A small-molecule ligand and the protein it binds are described below.
Small molecule (SMILES): Nc1ncnc2c1ncn2[C@H]1C[C@H](O)[C@@H](COP(=O)(O)O)O1

Sequence of chain 2.A:
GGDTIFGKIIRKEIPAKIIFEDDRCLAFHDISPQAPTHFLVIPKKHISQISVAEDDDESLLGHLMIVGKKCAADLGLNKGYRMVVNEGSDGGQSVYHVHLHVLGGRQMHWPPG

Binding-site contacts:
Ligand atom C2' contacts residue ASP46 of chain 2.A at 3.5 Å.
Ligand atom O3' contacts residue ASP46 of chain 2.A at 2.6 Å (salt-bridge).
Ligand atom N1 contacts residue ILE25 of chain 2.A at 4.0 Å.
Ligand atom N3 contacts residue ASP46 of chain 2.A at 3.8 Å.
Ligand atom O3P contacts residue HIS117 of chain 2.A at 2.7 Å (h-bond).
Ligand atom C5' contacts residue VAL111 of chain 2.A at 3.8 Å (hydrophobic).
Ligand atom O1P contacts residue GLN109 of chain 2.A at 3.5 Å.
Ligand atom O1P contacts residue GLY108 of chain 2.A at 3.3 Å (h-bond).
Ligand atom O3P contacts residue ASN102 of chain 2.A at 3.8 Å.
Ligand atom O4' contacts residue LEU56 of chain 2.A at 3.6 Å.
Ligand atom C4 contacts residue ILE47 of chain 2.A at 3.4 Å (hydrophobic).
Ligand atom P contacts residue SER110 of chain 2.A at 3.6 Å.
Ligand atom C1' contacts residue ASP46 of chain 2.A at 3.5 Å.
Ligand atom C5' contacts residue SER110 of chain 2.A at 3.8 Å.
Ligand atom O5' contacts residue SER110 of chain 2.A at 3.4 Å.
Ligand atom N9 contacts residue ILE47 of chain 2.A at 3.8 Å.
Ligand atom C2 contacts residue HIS45 of chain 2.A at 3.6 Å.
Ligand atom C2 contacts residue PHE44 of chain 2.A at 3.8 Å (hydrophobic).
Ligand atom O2P contacts residue SER110 of chain 2.A at 2.8 Å (h-bond).
Ligand atom O1P contacts residue SER110 of chain 2.A at 3.5 Å (h-bond).
Ligand atom C5 contacts residue ILE47 of chain 2.A at 3.6 Å (hydrophobic).
Ligand atom C4' contacts residue ASP46 of chain 2.A at 4.0 Å.
Ligand atom O2P contacts residue HIS115 of chain 2.A at 3.3 Å.
Ligand atom C6 contacts residue ILE47 of chain 2.A at 4.0 Å (hydrophobic).
Ligand atom N3 contacts residue ILE47 of chain 2.A at 3.2 Å (h-bond).
Ligand atom O4' contacts residue ASP46 of chain 2.A at 3.9 Å.
Ligand atom N7 contacts residue ILE21 of chain 2.A at 3.8 Å.
Ligand atom O3P contacts residue HIS115 of chain 2.A at 2.5 Å (h-bond).
Ligand atom O1P contacts residue ASN102 of chain 2.A at 2.8 Å (h-bond).
Ligand atom N1 contacts residue ILE47 of chain 2.A at 3.7 Å.
Ligand atom O4' contacts residue PHE22 of chain 2.A at 3.4 Å.
Ligand atom N6 contacts residue ILE30 of chain 2.A at 3.9 Å.
Ligand atom O2P contacts residue GLN109 of chain 2.A at 3.7 Å.
Ligand atom O3' contacts residue HIS117 of chain 2.A at 3.4 Å.
Ligand atom O2P contacts residue VAL111 of chain 2.A at 3.0 Å (h-bond).
Ligand atom N6 contacts residue ILE21 of chain 2.A at 3.8 Å.
Ligand atom C3' contacts residue ASP46 of chain 2.A at 3.6 Å.
Ligand atom P contacts residue ASN102 of chain 2.A at 3.9 Å.
Ligand atom P contacts residue HIS115 of chain 2.A at 3.5 Å.
Ligand atom C2 contacts residue ILE47 of chain 2.A at 3.4 Å (hydrophobic).

Sequence of chain 1.A:
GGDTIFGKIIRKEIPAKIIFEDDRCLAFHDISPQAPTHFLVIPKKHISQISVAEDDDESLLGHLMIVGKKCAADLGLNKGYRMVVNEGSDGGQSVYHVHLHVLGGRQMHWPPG